Binding-site contacts:
Ligand atom C03 contacts residue VAL38 of chain 1.A at 3.6 Å (hydrophobic).
Ligand atom C03 contacts residue PRO33 of chain 1.A at 3.4 Å (hydrophobic).
Ligand atom N08 contacts residue CYS85 of chain 1.A at 3.6 Å.
Ligand atom C10 contacts residue ILE95 of chain 1.A at 4.0 Å (hydrophobic).
Ligand atom N08 contacts residue VAL38 of chain 1.A at 4.4 Å.
Ligand atom C05 contacts residue PHE88 of chain 1.A at 4.4 Å (hydrophobic).
Ligand atom N08 contacts residue ASN89 of chain 1.A at 4.1 Å.
Ligand atom C07 contacts residue PHE88 of chain 1.A at 4.0 Å (hydrophobic).
Ligand atom O01 contacts residue VAL38 of chain 1.A at 4.3 Å.
Ligand atom C10 contacts residue VAL38 of chain 1.A at 3.9 Å (hydrophobic).
Ligand atom C05 contacts residue ASN89 of chain 1.A at 3.5 Å.
Ligand atom C04 contacts residue ASN89 of chain 1.A at 4.0 Å.
Ligand atom C04 contacts residue VAL38 of chain 1.A at 3.7 Å (hydrophobic).
Ligand atom C05 contacts residue VAL38 of chain 1.A at 3.9 Å (hydrophobic).
Ligand atom C02 contacts residue VAL38 of chain 1.A at 3.7 Å (hydrophobic).
Ligand atom C03 contacts residue ILE95 of chain 1.A at 4.3 Å (hydrophobic).
Ligand atom C09 contacts residue TYR46 of chain 1.A at 4.4 Å (hydrophobic).
Ligand atom N08 contacts residue TYR46 of chain 1.A at 4.1 Å.
Ligand atom C02 contacts residue ILE95 of chain 1.A at 4.2 Å (hydrophobic).
Ligand atom C07 contacts residue CYS85 of chain 1.A at 3.5 Å (hydrophobic).
Ligand atom C09 contacts residue VAL38 of chain 1.A at 4.0 Å (hydrophobic).
Ligand atom O01 contacts residue ILE95 of chain 1.A at 4.0 Å.
Ligand atom C06 contacts residue TYR46 of chain 1.A at 3.4 Å (hydrophobic).
Ligand atom C04 contacts residue TYR46 of chain 1.A at 4.2 Å (hydrophobic).
Ligand atom C09 contacts residue ASN89 of chain 1.A at 4.0 Å.
Ligand atom C06 contacts residue PHE88 of chain 1.A at 3.4 Å (hydrophobic).
Ligand atom C09 contacts residue PHE88 of chain 1.A at 4.3 Å (hydrophobic).
Ligand atom C03 contacts residue PHE34 of chain 1.A at 4.4 Å (hydrophobic).
Ligand atom O01 contacts residue PRO33 of chain 1.A at 2.8 Å (h-bond).
Ligand atom C07 contacts residue TYR46 of chain 1.A at 3.6 Å (hydrophobic).
Ligand atom C02 contacts residue PRO33 of chain 1.A at 3.6 Å (hydrophobic).
Ligand atom C07 contacts residue ASN89 of chain 1.A at 3.9 Å.
Ligand atom C05 contacts residue TYR46 of chain 1.A at 3.9 Å (hydrophobic).
Ligand atom C06 contacts residue ASN84 of chain 1.A at 4.2 Å.
Ligand atom N08 contacts residue ASN84 of chain 1.A at 4.2 Å.
Ligand atom C06 contacts residue ASN89 of chain 1.A at 3.4 Å.
Ligand atom C06 contacts residue CYS85 of chain 1.A at 4.4 Å (hydrophobic).
Ligand atom C07 contacts residue ASN84 of chain 1.A at 3.4 Å.

This small molecule binds to this protein.
Small molecule (SMILES): Oc1ccc2cc[nH]c2c1

Sequence of chain 1.A:
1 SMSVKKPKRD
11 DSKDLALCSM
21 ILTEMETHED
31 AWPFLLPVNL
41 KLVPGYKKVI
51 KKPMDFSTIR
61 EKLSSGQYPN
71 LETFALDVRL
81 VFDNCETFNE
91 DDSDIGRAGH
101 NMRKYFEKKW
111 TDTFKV